Binding-site contacts:
Ligand atom O3 contacts residue TRP357 of chain 2.A at 4.2 Å.
Ligand atom O4 contacts residue TRP357 of chain 2.A at 4.2 Å.
Ligand atom C4 contacts residue ASN65 of chain 2.A at 4.1 Å.
Ligand atom O5 contacts residue ASN65 of chain 2.A at 2.4 Å (h-bond).
Ligand atom C7 contacts residue TRP357 of chain 2.A at 3.8 Å (hydrophobic).
Ligand atom C6 contacts residue TRP357 of chain 2.A at 4.4 Å (hydrophobic).
Ligand atom C1 contacts residue TRP357 of chain 2.A at 3.6 Å (hydrophobic).
Ligand atom C1 contacts residue ASN65 of chain 2.A at 1.4 Å.
Ligand atom C2 contacts residue ASN65 of chain 2.A at 2.4 Å.
Ligand atom C3 contacts residue ASN65 of chain 2.A at 3.7 Å.
Ligand atom C3 contacts residue TRP357 of chain 2.A at 3.6 Å (hydrophobic).
Ligand atom O5 contacts residue TRP357 of chain 2.A at 4.1 Å.
Ligand atom C5 contacts residue ASN65 of chain 2.A at 3.6 Å.
Ligand atom C8 contacts residue ASN65 of chain 2.A at 4.4 Å.
Ligand atom N2 contacts residue ASN65 of chain 2.A at 2.9 Å (h-bond).
Ligand atom C2 contacts residue TRP357 of chain 2.A at 3.9 Å (hydrophobic).
Ligand atom C4 contacts residue TRP357 of chain 2.A at 4.2 Å (hydrophobic).
Ligand atom N2 contacts residue TRP357 of chain 2.A at 3.1 Å (h-bond).
Ligand atom O7 contacts residue ASN65 of chain 2.A at 2.9 Å (h-bond).
Ligand atom C8 contacts residue TRP357 of chain 2.A at 3.4 Å (hydrophobic).
Ligand atom C7 contacts residue ASN65 of chain 2.A at 3.1 Å.
Ligand atom C5 contacts residue TRP357 of chain 2.A at 3.6 Å (hydrophobic).

Sequence of chain 2.A:
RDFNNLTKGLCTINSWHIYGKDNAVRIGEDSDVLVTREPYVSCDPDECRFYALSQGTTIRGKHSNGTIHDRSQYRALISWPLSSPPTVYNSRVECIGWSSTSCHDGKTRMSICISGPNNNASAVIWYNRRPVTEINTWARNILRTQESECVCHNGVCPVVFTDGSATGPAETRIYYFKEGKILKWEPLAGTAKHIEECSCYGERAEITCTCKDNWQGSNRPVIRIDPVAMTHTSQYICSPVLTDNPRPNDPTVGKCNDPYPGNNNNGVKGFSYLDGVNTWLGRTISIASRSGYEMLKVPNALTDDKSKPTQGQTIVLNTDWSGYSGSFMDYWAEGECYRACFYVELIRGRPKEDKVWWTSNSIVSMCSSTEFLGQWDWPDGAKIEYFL

The protein below binds the small molecule below.
Small molecule (SMILES): CC(=O)N[C@@H]1[C@@H](O)[C@H](O)[C@@H](CO)O[C@H]1O